A protein and the small-molecule ligand that binds it are described below.
Small molecule (SMILES): CSCC[C@H](NC=O)C(=O)O

Binding-site contacts:
Ligand atom C contacts residue 4M21 of chain 1.RLA at 4.3 Å.
Ligand atom O contacts residue 4M21 of chain 1.RLA at 3.6 Å.
Ligand atom O1 contacts residue 4M21 of chain 1.RLA at 3.1 Å.
Ligand atom CN contacts residue 4M21 of chain 1.RLA at 4.1 Å.